Sequence of chain 1.B:
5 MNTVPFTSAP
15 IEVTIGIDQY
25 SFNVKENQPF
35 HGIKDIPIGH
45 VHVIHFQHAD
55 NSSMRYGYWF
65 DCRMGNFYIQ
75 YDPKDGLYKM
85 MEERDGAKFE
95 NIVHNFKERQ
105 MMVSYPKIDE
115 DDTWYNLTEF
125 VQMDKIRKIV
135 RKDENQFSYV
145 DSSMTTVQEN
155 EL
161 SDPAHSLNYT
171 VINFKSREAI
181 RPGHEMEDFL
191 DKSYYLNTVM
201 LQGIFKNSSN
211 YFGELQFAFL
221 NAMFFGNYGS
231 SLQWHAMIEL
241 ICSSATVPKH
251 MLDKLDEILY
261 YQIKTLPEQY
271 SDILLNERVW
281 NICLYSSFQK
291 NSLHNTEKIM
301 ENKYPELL

Binding-site contacts:
Ligand atom O1 contacts residue PRO9 of chain 1.B at 3.9 Å.
Ligand atom N contacts residue TYR72 of chain 1.B at 3.2 Å.
Ligand atom C3 contacts residue TYR72 of chain 1.B at 3.6 Å (hydrophobic).
Ligand atom N contacts residue GLU87 of chain 1.B at 3.0 Å (salt-bridge).
Ligand atom C contacts residue GLU87 of chain 1.B at 3.3 Å.
Ligand atom O contacts residue ILE96 of chain 1.B at 3.9 Å.
Ligand atom C4 contacts residue GLU87 of chain 1.B at 4.0 Å.
Ligand atom C2 contacts residue THR11 of chain 1.B at 3.7 Å.
Ligand atom C1 contacts residue GLU87 of chain 1.B at 4.0 Å.
Ligand atom C2 contacts residue GLN74 of chain 1.B at 3.4 Å.
Ligand atom O contacts residue TYR72 of chain 1.B at 3.5 Å.
Ligand atom N1 contacts residue ILE96 of chain 1.B at 4.5 Å.
Ligand atom N1 contacts residue TYR72 of chain 1.B at 3.7 Å.
Ligand atom O1 contacts residue GLU87 of chain 1.B at 3.6 Å.
Ligand atom C1 contacts residue TYR72 of chain 1.B at 3.8 Å (hydrophobic).
Ligand atom C4 contacts residue TYR72 of chain 1.B at 3.2 Å (hydrophobic).
Ligand atom C contacts residue LYS92 of chain 1.B at 4.2 Å.
Ligand atom N1 contacts residue THR11 of chain 1.B at 3.8 Å.
Ligand atom C4 contacts residue PRO9 of chain 1.B at 4.5 Å (hydrophobic).
Ligand atom O1 contacts residue PHE93 of chain 1.B at 2.7 Å.
Ligand atom C1 contacts residue LYS92 of chain 1.B at 4.3 Å.
Ligand atom C4 contacts residue ILE96 of chain 1.B at 4.5 Å (hydrophobic).
Ligand atom C4 contacts residue PHE93 of chain 1.B at 4.2 Å (hydrophobic).
Ligand atom C3 contacts residue GLU87 of chain 1.B at 3.8 Å.
Ligand atom C2 contacts residue TYR72 of chain 1.B at 3.9 Å (hydrophobic).
Ligand atom O1 contacts residue TYR72 of chain 1.B at 3.3 Å.
Ligand atom C contacts residue TYR72 of chain 1.B at 2.7 Å (hydrophobic).
Ligand atom O contacts residue PRO9 of chain 1.B at 4.1 Å.

A small-molecule ligand and the protein it binds are described below.
Small molecule (SMILES): CC(C)c1noc(=O)[nH]1